Sequence of chain 15.E:
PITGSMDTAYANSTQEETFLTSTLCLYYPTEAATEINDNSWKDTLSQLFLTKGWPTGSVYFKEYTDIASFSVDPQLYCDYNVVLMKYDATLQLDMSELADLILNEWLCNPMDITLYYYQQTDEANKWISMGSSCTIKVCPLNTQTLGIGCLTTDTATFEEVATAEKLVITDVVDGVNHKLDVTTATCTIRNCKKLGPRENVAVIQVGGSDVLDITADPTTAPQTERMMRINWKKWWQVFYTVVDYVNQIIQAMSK

Binding-site contacts:
Ligand atom C1 contacts residue ASN12 of chain 15.E at 2.2 Å.
Ligand atom N2 contacts residue ASN12 of chain 15.E at 3.8 Å.
Ligand atom C7 contacts residue ASN12 of chain 15.E at 3.9 Å.
Ligand atom O7 contacts residue ASN12 of chain 15.E at 3.6 Å.
Ligand atom O5 contacts residue ASN12 of chain 15.E at 2.7 Å (h-bond).
Ligand atom C2 contacts residue ASN12 of chain 15.E at 3.3 Å.
Ligand atom C5 contacts residue ASN12 of chain 15.E at 4.1 Å.

This protein binds this small molecule.
Small molecule (SMILES): CC(=O)N[C@H]1[C@H](O[C@H]2[C@H](O)[C@@H](NC(C)=O)CO[C@@H]2CO)O[C@H](CO)[C@@H](O)[C@@H]1O